Sequence of chain 1.A:
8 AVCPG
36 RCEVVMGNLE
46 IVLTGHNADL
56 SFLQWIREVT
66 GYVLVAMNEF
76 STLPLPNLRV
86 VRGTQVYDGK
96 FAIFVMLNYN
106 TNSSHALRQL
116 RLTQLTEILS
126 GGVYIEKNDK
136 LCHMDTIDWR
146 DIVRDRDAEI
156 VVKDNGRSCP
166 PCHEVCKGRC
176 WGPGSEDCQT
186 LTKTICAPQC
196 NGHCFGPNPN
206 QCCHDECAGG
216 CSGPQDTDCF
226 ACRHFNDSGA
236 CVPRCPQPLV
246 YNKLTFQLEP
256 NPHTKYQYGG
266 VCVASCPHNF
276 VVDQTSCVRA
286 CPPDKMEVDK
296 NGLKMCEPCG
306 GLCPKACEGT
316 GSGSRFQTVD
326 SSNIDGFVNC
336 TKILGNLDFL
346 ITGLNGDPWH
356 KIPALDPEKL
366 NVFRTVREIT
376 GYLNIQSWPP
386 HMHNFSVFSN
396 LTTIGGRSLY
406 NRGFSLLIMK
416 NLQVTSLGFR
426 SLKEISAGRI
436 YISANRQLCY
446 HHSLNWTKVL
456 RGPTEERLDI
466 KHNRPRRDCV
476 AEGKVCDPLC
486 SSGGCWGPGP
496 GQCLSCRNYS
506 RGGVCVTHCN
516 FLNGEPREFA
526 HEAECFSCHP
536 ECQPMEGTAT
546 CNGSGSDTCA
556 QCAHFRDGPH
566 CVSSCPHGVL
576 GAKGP

This small molecule binds to this protein.
Small molecule (SMILES): CC(=O)N[C@@H]1[C@@H](O)[C@H](O)[C@@H](CO)O[C@H]1O

Binding-site contacts:
Ligand atom C5 contacts residue GLY234 of chain 1.A at 3.6 Å.
Ligand atom C8 contacts residue ARG62 of chain 1.A at 3.1 Å.
Ligand atom O7 contacts residue CYS236 of chain 1.A at 4.5 Å.
Ligand atom C3 contacts residue ARG62 of chain 1.A at 3.6 Å.
Ligand atom O5 contacts residue ASN231 of chain 1.A at 2.4 Å (h-bond).
Ligand atom N2 contacts residue ARG62 of chain 1.A at 4.0 Å.
Ligand atom O3 contacts residue ARG62 of chain 1.A at 2.9 Å (salt-bridge).
Ligand atom C1 contacts residue ASN231 of chain 1.A at 1.4 Å.
Ligand atom C5 contacts residue SER233 of chain 1.A at 4.2 Å.
Ligand atom C2 contacts residue ARG62 of chain 1.A at 3.2 Å.
Ligand atom O7 contacts residue CYS224 of chain 1.A at 4.0 Å.
Ligand atom C5 contacts residue ASN231 of chain 1.A at 3.7 Å.
Ligand atom C3 contacts residue ASN231 of chain 1.A at 3.8 Å.
Ligand atom O7 contacts residue ASN231 of chain 1.A at 4.4 Å.
Ligand atom C4 contacts residue ASN231 of chain 1.A at 4.2 Å.
Ligand atom O5 contacts residue GLY234 of chain 1.A at 3.5 Å (h-bond).
Ligand atom C7 contacts residue ARG62 of chain 1.A at 4.1 Å.
Ligand atom C1 contacts residue GLY234 of chain 1.A at 3.7 Å.
Ligand atom O4 contacts residue ARG62 of chain 1.A at 3.9 Å.
Ligand atom C8 contacts residue CYS227 of chain 1.A at 4.3 Å (hydrophobic).
Ligand atom C4 contacts residue ARG62 of chain 1.A at 3.6 Å.
Ligand atom O7 contacts residue PHE225 of chain 1.A at 3.4 Å (h-bond).
Ligand atom C6 contacts residue SER233 of chain 1.A at 4.1 Å.
Ligand atom C8 contacts residue ASN231 of chain 1.A at 3.3 Å.
Ligand atom O5 contacts residue SER233 of chain 1.A at 4.3 Å.
Ligand atom C7 contacts residue ASN231 of chain 1.A at 3.4 Å.
Ligand atom C7 contacts residue ALA226 of chain 1.A at 4.5 Å (hydrophobic).
Ligand atom C8 contacts residue GLU63 of chain 1.A at 3.5 Å.
Ligand atom C6 contacts residue GLY234 of chain 1.A at 3.9 Å.
Ligand atom C7 contacts residue CYS227 of chain 1.A at 3.9 Å (hydrophobic).
Ligand atom C1 contacts residue ARG62 of chain 1.A at 4.1 Å.
Ligand atom O7 contacts residue ALA226 of chain 1.A at 3.5 Å.
Ligand atom O5 contacts residue ARG62 of chain 1.A at 4.3 Å.
Ligand atom O7 contacts residue CYS227 of chain 1.A at 3.6 Å (h-bond).
Ligand atom O4 contacts residue GLU38 of chain 1.A at 4.4 Å.
Ligand atom N2 contacts residue ASN231 of chain 1.A at 3.0 Å (h-bond).
Ligand atom C7 contacts residue PHE225 of chain 1.A at 4.2 Å (hydrophobic).
Ligand atom C2 contacts residue ASN231 of chain 1.A at 2.5 Å.